Binding-site contacts:
Ligand atom N04 contacts residue ASP94 of chain 1.A at 3.1 Å (salt-bridge).
Ligand atom O23 contacts residue LYS97 of chain 1.A at 3.5 Å (salt-bridge).
Ligand atom F24 contacts residue LYS41 of chain 1.A at 3.2 Å.
Ligand atom C08 contacts residue ILE18 of chain 1.A at 3.8 Å (hydrophobic).
Ligand atom N03 contacts residue LEU142 of chain 1.A at 3.5 Å.
Ligand atom C17 contacts residue GLN93 of chain 1.A at 3.8 Å.
Ligand atom N03 contacts residue ALA39 of chain 1.A at 3.4 Å.
Ligand atom C13 contacts residue ASP153 of chain 1.A at 3.4 Å.
Ligand atom C07 contacts residue LEU142 of chain 1.A at 3.8 Å (hydrophobic).
Ligand atom C16 contacts residue LEU91 of chain 1.A at 3.1 Å (hydrophobic).
Ligand atom C08 contacts residue LEU91 of chain 1.A at 3.3 Å (hydrophobic).
Ligand atom C19 contacts residue ILE18 of chain 1.A at 3.6 Å (hydrophobic).
Ligand atom N01 contacts residue LEU91 of chain 1.A at 3.4 Å (h-bond).
Ligand atom C19 contacts residue ASP94 of chain 1.A at 3.4 Å.
Ligand atom O21 contacts residue PHE88 of chain 1.A at 3.6 Å.
Ligand atom N01 contacts residue ALA39 of chain 1.A at 3.7 Å.
Ligand atom F24 contacts residue ASP153 of chain 1.A at 3.4 Å.
Ligand atom C06 contacts residue LEU142 of chain 1.A at 3.1 Å (hydrophobic).
Ligand atom O22 contacts residue GLN93 of chain 1.A at 3.4 Å.
Ligand atom O22 contacts residue ASP94 of chain 1.A at 3.1 Å (salt-bridge).
Ligand atom C17 contacts residue HIS92 of chain 1.A at 3.2 Å.
Ligand atom N02 contacts residue ILE18 of chain 1.A at 3.8 Å.
Ligand atom N01 contacts residue LEU142 of chain 1.A at 3.5 Å.
Ligand atom N03 contacts residue PHE88 of chain 1.A at 3.8 Å.
Ligand atom C16 contacts residue HIS92 of chain 1.A at 3.5 Å.
Ligand atom N03 contacts residue VAL72 of chain 1.A at 3.6 Å.
Ligand atom C05 contacts residue LEU142 of chain 1.A at 3.3 Å (hydrophobic).
Ligand atom O22 contacts residue LYS97 of chain 1.A at 3.2 Å.
Ligand atom C05 contacts residue ALA39 of chain 1.A at 3.7 Å (hydrophobic).
Ligand atom C20 contacts residue ILE18 of chain 1.A at 3.4 Å (hydrophobic).
Ligand atom C06 contacts residue ALA39 of chain 1.A at 3.3 Å (hydrophobic).
Ligand atom N02 contacts residue LEU91 of chain 1.A at 2.8 Å (h-bond).
Ligand atom N03 contacts residue GLU89 of chain 1.A at 2.9 Å (salt-bridge).
Ligand atom N02 contacts residue PHE90 of chain 1.A at 3.6 Å.
Ligand atom C14 contacts residue ASP153 of chain 1.A at 3.5 Å.
Ligand atom C07 contacts residue LEU91 of chain 1.A at 3.6 Å (hydrophobic).
Ligand atom F24 contacts residue VAL26 of chain 1.A at 3.1 Å.
Ligand atom C14 contacts residue VAL26 of chain 1.A at 3.4 Å (hydrophobic).
Ligand atom F24 contacts residue GLY21 of chain 1.A at 3.5 Å.
Ligand atom S26 contacts residue ASP94 of chain 1.A at 3.8 Å.

This small molecule binds to this protein.
Small molecule (SMILES): Nc1nc(Nc2ccc(S(N)(=O)=O)cc2)sc1C(=O)c1cccc(F)c1

Sequence of chain 1.A:
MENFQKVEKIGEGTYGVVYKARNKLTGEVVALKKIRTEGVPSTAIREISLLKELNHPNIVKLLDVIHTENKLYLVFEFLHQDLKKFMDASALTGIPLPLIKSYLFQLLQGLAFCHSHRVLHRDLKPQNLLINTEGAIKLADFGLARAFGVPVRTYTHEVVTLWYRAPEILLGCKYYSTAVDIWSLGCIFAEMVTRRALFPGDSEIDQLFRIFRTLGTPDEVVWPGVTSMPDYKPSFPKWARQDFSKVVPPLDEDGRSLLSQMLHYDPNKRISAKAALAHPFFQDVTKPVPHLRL